Binding-site contacts:
Ligand atom O3 contacts residue ASN203 of chain 1.A at 2.6 Å (h-bond).
Ligand atom C7 contacts residue SER229 of chain 1.A at 3.3 Å.
Ligand atom O1 contacts residue ASN227 of chain 1.A at 3.0 Å (h-bond).
Ligand atom O2 contacts residue NA1 of chain 1.J at 2.5 Å (h-bond).
Ligand atom O3 contacts residue NA1 of chain 1.J at 2.4 Å (h-bond).
Ligand atom O3 contacts residue FMT1 of chain 1.G at 2.6 Å (h-bond).
Ligand atom N2 contacts residue ASN227 of chain 1.A at 3.4 Å (h-bond).
Ligand atom C3 contacts residue GLU288 of chain 1.A at 3.5 Å.
Ligand atom C2 contacts residue NA1 of chain 1.J at 3.3 Å.
Ligand atom O6 contacts residue GLN260 of chain 1.A at 3.4 Å (h-bond).
Ligand atom O3 contacts residue TRP202 of chain 1.A at 3.5 Å (h-bond).
Ligand atom O7 contacts residue SER229 of chain 1.A at 3.4 Å (h-bond).
Ligand atom C8 contacts residue ASN227 of chain 1.A at 3.6 Å.
Ligand atom C3 contacts residue NA1 of chain 1.J at 3.3 Å.
Ligand atom O5 contacts residue TYR281 of chain 1.A at 3.6 Å.
Ligand atom C3 contacts residue ASN234 of chain 1.A at 3.4 Å.
Ligand atom O2 contacts residue TYR232 of chain 1.A at 2.9 Å (h-bond).
Ligand atom O4 contacts residue ASN234 of chain 1.A at 2.9 Å (h-bond).
Ligand atom N2 contacts residue SER229 of chain 1.A at 3.5 Å (h-bond).
Ligand atom O6 contacts residue HIS262 of chain 1.A at 3.5 Å (h-bond).
Ligand atom C8 contacts residue SER229 of chain 1.A at 3.5 Å.
Ligand atom O6 contacts residue HIS285 of chain 1.A at 3.5 Å (h-bond).
Ligand atom C3 contacts residue FMT1 of chain 1.G at 3.6 Å.
Ligand atom O4 contacts residue HIS285 of chain 1.A at 2.7 Å (h-bond).
Ligand atom N2 contacts residue GLU288 of chain 1.A at 2.8 Å (salt-bridge).
Ligand atom C3 contacts residue ASN203 of chain 1.A at 3.4 Å.
Ligand atom O7 contacts residue TYR232 of chain 1.A at 3.2 Å.
Ligand atom C4 contacts residue HIS285 of chain 1.A at 3.5 Å.
Ligand atom O4 contacts residue HIS100 of chain 1.A at 2.7 Å (h-bond).
Ligand atom O6 contacts residue VAL283 of chain 1.A at 3.4 Å.
Ligand atom C4 contacts residue HIS100 of chain 1.A at 3.3 Å.
Ligand atom O5 contacts residue GLN260 of chain 1.A at 3.1 Å (h-bond).
Ligand atom O5 contacts residue TRP196 of chain 1.A at 3.5 Å.
Ligand atom O7 contacts residue TRP196 of chain 1.A at 3.0 Å (h-bond).
Ligand atom C1 contacts residue GLN260 of chain 1.A at 3.2 Å.
Ligand atom O4 contacts residue GLN130 of chain 1.A at 3.1 Å (h-bond).
Ligand atom O6 contacts residue LEU170 of chain 1.A at 3.4 Å.
Ligand atom O4 contacts residue ASN359 of chain 1.A at 2.9 Å (h-bond).
Ligand atom O6 contacts residue THR195 of chain 1.A at 3.4 Å.
Ligand atom O6 contacts residue TRP196 of chain 1.A at 3.2 Å.

A protein and the small-molecule ligand that binds it are described below.
Small molecule (SMILES): CC(=O)N[C@@H]1[C@@H](O[C@H]2O[C@H](CO)[C@H](O[C@H]3O[C@H](CO[C@@H]4O[C@@H](C)[C@H](O)[C@@H](O)[C@H]4O)[C@@H](O)[C@H](O)[C@H]3O)[C@H](O[C@@H]3O[C@H](CO)[C@@H](O)[C@H](O)[C@H]3NC(C)=O)[C@H]2O)[C@H](O)[C@@H](CO)O[C@@H]1O

Sequence of chain 1.A:
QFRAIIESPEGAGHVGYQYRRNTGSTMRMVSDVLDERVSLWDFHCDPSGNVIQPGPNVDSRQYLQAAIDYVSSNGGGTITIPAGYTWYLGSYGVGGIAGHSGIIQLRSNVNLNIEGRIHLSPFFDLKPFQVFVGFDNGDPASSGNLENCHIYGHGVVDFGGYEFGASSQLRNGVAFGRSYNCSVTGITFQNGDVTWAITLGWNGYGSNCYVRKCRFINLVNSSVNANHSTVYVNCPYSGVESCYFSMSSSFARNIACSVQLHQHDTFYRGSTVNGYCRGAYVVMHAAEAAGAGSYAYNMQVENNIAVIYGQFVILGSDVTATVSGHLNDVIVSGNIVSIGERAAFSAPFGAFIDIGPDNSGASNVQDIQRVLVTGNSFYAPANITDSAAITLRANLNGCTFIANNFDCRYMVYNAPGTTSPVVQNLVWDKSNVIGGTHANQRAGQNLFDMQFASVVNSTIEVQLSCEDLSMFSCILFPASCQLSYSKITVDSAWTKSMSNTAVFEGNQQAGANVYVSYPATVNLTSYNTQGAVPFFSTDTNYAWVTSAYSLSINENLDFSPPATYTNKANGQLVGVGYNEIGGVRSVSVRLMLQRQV